Sequence of chain 1.B:
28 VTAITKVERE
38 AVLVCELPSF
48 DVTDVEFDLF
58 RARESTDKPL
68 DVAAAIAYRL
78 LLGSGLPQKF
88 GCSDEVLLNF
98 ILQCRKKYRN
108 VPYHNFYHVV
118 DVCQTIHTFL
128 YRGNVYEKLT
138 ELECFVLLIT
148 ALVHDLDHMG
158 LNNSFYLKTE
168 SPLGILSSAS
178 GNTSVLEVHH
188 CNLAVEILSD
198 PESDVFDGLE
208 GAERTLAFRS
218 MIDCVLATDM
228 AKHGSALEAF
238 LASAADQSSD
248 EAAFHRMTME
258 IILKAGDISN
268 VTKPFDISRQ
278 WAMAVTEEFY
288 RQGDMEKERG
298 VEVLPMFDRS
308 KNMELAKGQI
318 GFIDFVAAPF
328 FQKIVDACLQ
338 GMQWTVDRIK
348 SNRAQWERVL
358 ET

Binding-site contacts:
Ligand atom C14 contacts residue PHE319 of chain 1.B at 4.0 Å (hydrophobic).
Ligand atom C24 contacts residue MET227 of chain 1.B at 3.5 Å (hydrophobic).
Ligand atom C14 contacts residue GLY315 of chain 1.B at 3.2 Å.
Ligand atom C18 contacts residue MET303 of chain 1.B at 3.7 Å (hydrophobic).
Ligand atom C25 contacts residue ILE265 of chain 1.B at 4.0 Å (hydrophobic).
Ligand atom C23 contacts residue ASP264 of chain 1.B at 3.8 Å.
Ligand atom N6 contacts residue GLY318 of chain 1.B at 4.0 Å.
Ligand atom C1 contacts residue ALA279 of chain 1.B at 3.6 Å (hydrophobic).
Ligand atom C3 contacts residue ASN267 of chain 1.B at 3.9 Å.
Ligand atom C13 contacts residue GLY315 of chain 1.B at 3.8 Å.
Ligand atom C3 contacts residue TYR110 of chain 1.B at 4.0 Å (hydrophobic).
Ligand atom C16 contacts residue MET303 of chain 1.B at 3.7 Å (hydrophobic).
Ligand atom C23 contacts residue MET227 of chain 1.B at 3.6 Å (hydrophobic).
Ligand atom O1 contacts residue GLN316 of chain 1.B at 3.1 Å (h-bond).
Ligand atom C2 contacts residue VAL282 of chain 1.B at 3.7 Å (hydrophobic).
Ligand atom C1 contacts residue TRP278 of chain 1.B at 3.8 Å (hydrophobic).
Ligand atom N5 contacts residue VAL323 of chain 1.B at 3.6 Å.
Ligand atom C29 contacts residue GLN316 of chain 1.B at 3.8 Å.
Ligand atom C28 contacts residue PHE319 of chain 1.B at 4.0 Å (hydrophobic).
Ligand atom N4 contacts residue VAL323 of chain 1.B at 3.7 Å.
Ligand atom C24 contacts residue ASP264 of chain 1.B at 3.8 Å.
Ligand atom C29 contacts residue PHE319 of chain 1.B at 3.9 Å (hydrophobic).
Ligand atom O3 contacts residue GLN316 of chain 1.B at 3.1 Å (h-bond).
Ligand atom C1 contacts residue ASN267 of chain 1.B at 3.5 Å.
Ligand atom C11 contacts residue VAL323 of chain 1.B at 3.6 Å (hydrophobic).
Ligand atom C28 contacts residue VAL282 of chain 1.B at 3.9 Å (hydrophobic).
Ligand atom C19 contacts residue MET303 of chain 1.B at 3.4 Å (hydrophobic).
Ligand atom N5 contacts residue PHE322 of chain 1.B at 4.0 Å.
Ligand atom O3 contacts residue VAL282 of chain 1.B at 4.0 Å.
Ligand atom C1 contacts residue GLN316 of chain 1.B at 3.8 Å.
Ligand atom O2 contacts residue MET227 of chain 1.B at 3.2 Å.
Ligand atom C27 contacts residue PHE319 of chain 1.B at 4.0 Å (hydrophobic).
Ligand atom C13 contacts residue GLY318 of chain 1.B at 3.7 Å.
Ligand atom C1 contacts residue VAL282 of chain 1.B at 3.8 Å (hydrophobic).
Ligand atom N1 contacts residue PHE286 of chain 1.B at 4.0 Å.
Ligand atom C13 contacts residue PHE319 of chain 1.B at 3.5 Å (hydrophobic).
Ligand atom C15 contacts residue MET303 of chain 1.B at 3.9 Å (hydrophobic).
Ligand atom O3 contacts residue PHE319 of chain 1.B at 3.9 Å.
Ligand atom O1 contacts residue VAL282 of chain 1.B at 3.7 Å.
Ligand atom C20 contacts residue MET227 of chain 1.B at 3.7 Å (hydrophobic).

This protein binds this small molecule.
Small molecule (SMILES): COc1ccc(C2=NN(C3CCN(c4nc(N)nc5ccccc45)CC3)C(=O)[C@@H]3CC=CC[C@H]23)cc1OC